This small molecule binds to this protein.
Small molecule (SMILES): Cc1cc(CCCCCOc2ccc(C3=NCCO3)cc2)on1

Binding-site contacts:
Ligand atom C5C contacts residue VAL191 of chain 4.A at 3.8 Å (hydrophobic).
Ligand atom C4C contacts residue VAL191 of chain 4.A at 3.0 Å (hydrophobic).
Ligand atom C3C contacts residue TYR128 of chain 4.A at 3.4 Å (hydrophobic).
Ligand atom C4A contacts residue PRO174 of chain 4.A at 3.1 Å (hydrophobic).
Ligand atom C2A contacts residue PHE186 of chain 4.A at 3.3 Å (hydrophobic).
Ligand atom O1B contacts residue ILE104 of chain 4.A at 3.9 Å.
Ligand atom C4B contacts residue PHE186 of chain 4.A at 3.6 Å (hydrophobic).
Ligand atom C5A contacts residue ALA150 of chain 4.A at 4.0 Å (hydrophobic).
Ligand atom C6B contacts residue ILE104 of chain 4.A at 3.6 Å (hydrophobic).
Ligand atom C1B contacts residue ILE104 of chain 4.A at 4.0 Å (hydrophobic).
Ligand atom C1B contacts residue VAL188 of chain 4.A at 3.8 Å (hydrophobic).
Ligand atom O1A contacts residue PHE186 of chain 4.A at 3.0 Å.
Ligand atom C4 contacts residue LEU106 of chain 4.A at 3.5 Å (hydrophobic).
Ligand atom C2B contacts residue VAL188 of chain 4.A at 3.5 Å (hydrophobic).
Ligand atom C5B contacts residue MET224 of chain 4.A at 3.8 Å (hydrophobic).
Ligand atom C1C contacts residue LEU106 of chain 4.A at 4.0 Å (hydrophobic).
Ligand atom N3A contacts residue PHE186 of chain 4.A at 4.0 Å.
Ligand atom C2C contacts residue MET221 of chain 4.A at 4.0 Å (hydrophobic).
Ligand atom C2C contacts residue TYR197 of chain 4.A at 3.7 Å (hydrophobic).
Ligand atom C1B contacts residue TYR128 of chain 4.A at 3.6 Å (hydrophobic).
Ligand atom N3A contacts residue TYR152 of chain 4.A at 3.5 Å.
Ligand atom C5B contacts residue TYR128 of chain 4.A at 4.0 Å (hydrophobic).
Ligand atom C5A contacts residue PHE186 of chain 4.A at 3.5 Å (hydrophobic).
Ligand atom C5 contacts residue MET221 of chain 4.A at 3.6 Å (hydrophobic).
Ligand atom N3A contacts residue ALA24 of chain 4.C at 3.8 Å.
Ligand atom O1 contacts residue MET221 of chain 4.A at 2.5 Å (h-bond).
Ligand atom C4B contacts residue TYR152 of chain 4.A at 3.8 Å (hydrophobic).
Ligand atom C1C contacts residue MET221 of chain 4.A at 4.0 Å (hydrophobic).
Ligand atom N2 contacts residue MET221 of chain 4.A at 3.4 Å (h-bond).
Ligand atom C5A contacts residue VAL176 of chain 4.A at 3.6 Å (hydrophobic).
Ligand atom N3A contacts residue PRO174 of chain 4.A at 3.7 Å.
Ligand atom O1B contacts residue TYR128 of chain 4.A at 3.4 Å (h-bond).
Ligand atom C3B contacts residue TYR152 of chain 4.A at 3.7 Å (hydrophobic).
Ligand atom C6B contacts residue TYR128 of chain 4.A at 3.3 Å (hydrophobic).
Ligand atom C1C contacts residue TYR128 of chain 4.A at 3.9 Å (hydrophobic).
Ligand atom C3B contacts residue VAL188 of chain 4.A at 3.8 Å (hydrophobic).
Ligand atom C2A contacts residue TYR152 of chain 4.A at 3.6 Å (hydrophobic).
Ligand atom C5C contacts residue VAL188 of chain 4.A at 4.1 Å (hydrophobic).
Ligand atom C4C contacts residue VAL188 of chain 4.A at 3.7 Å (hydrophobic).
Ligand atom C5B contacts residue PHE186 of chain 4.A at 3.9 Å (hydrophobic).

Sequence of chain 4.A:
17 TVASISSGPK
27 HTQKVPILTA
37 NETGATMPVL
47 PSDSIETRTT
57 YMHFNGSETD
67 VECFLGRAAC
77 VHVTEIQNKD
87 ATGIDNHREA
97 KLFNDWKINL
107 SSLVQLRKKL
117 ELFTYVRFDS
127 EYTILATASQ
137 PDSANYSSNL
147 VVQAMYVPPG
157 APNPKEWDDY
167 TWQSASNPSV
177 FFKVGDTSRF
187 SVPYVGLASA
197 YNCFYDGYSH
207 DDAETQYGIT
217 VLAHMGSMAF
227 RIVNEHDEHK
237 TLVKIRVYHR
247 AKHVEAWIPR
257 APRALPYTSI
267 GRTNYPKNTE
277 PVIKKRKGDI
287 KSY

Sequence of chain 4.C:
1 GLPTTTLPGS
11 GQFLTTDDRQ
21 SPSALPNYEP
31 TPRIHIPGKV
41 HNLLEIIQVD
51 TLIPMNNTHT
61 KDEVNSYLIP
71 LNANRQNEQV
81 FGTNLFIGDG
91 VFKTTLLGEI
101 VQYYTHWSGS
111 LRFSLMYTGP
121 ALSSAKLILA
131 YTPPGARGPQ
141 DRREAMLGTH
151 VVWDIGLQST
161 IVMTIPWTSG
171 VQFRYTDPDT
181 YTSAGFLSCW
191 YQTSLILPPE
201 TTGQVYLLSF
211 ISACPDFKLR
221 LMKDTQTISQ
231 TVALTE